A protein and the small-molecule ligand that binds it are described below.
Small molecule (SMILES): Nc1ncnc2c1ncn2[C@@H]1O[C@H](CO[P](=O)(O)O[P](=O)(O)NP(=O)(O)O)[C@@H](O)[C@H]1O

Sequence of chain 1.A:
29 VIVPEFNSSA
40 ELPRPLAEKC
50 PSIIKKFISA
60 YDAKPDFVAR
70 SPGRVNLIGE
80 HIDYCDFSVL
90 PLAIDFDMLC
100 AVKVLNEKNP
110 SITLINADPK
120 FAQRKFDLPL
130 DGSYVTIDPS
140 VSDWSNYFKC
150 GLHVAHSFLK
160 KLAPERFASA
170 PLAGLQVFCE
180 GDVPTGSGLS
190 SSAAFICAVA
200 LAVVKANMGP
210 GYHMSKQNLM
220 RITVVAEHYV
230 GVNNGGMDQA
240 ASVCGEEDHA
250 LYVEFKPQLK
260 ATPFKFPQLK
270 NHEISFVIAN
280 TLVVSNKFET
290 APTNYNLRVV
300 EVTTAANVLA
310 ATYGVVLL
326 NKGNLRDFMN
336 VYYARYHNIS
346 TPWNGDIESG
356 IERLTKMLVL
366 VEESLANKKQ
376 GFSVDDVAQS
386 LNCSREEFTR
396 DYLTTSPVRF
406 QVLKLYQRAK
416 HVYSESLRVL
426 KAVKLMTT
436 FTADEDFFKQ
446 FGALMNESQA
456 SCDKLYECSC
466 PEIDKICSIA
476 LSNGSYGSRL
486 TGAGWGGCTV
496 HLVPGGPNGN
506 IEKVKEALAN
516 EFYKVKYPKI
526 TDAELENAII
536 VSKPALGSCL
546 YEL

Binding-site contacts:
Ligand atom C2 contacts residue TRP143 of chain 1.A at 3.3 Å (hydrophobic).
Ligand atom N3B contacts residue SER191 of chain 1.A at 3.2 Å (h-bond).
Ligand atom O3G contacts residue SER190 of chain 1.A at 3.0 Å (h-bond).
Ligand atom O2G contacts residue SER186 of chain 1.A at 3.2 Å (h-bond).
Ligand atom O3' contacts residue ASN285 of chain 1.A at 3.3 Å (h-bond).
Ligand atom PA contacts residue GLY185 of chain 1.A at 3.5 Å.
Ligand atom O1G contacts residue SER189 of chain 1.A at 2.7 Å (h-bond).
Ligand atom O1B contacts residue LYS286 of chain 1.A at 2.8 Å (salt-bridge).
Ligand atom PG contacts residue SER189 of chain 1.A at 3.5 Å.
Ligand atom N3 contacts residue PHE194 of chain 1.A at 3.4 Å.
Ligand atom N1 contacts residue ASN115 of chain 1.A at 3.0 Å (h-bond).
Ligand atom N7 contacts residue SER190 of chain 1.A at 2.6 Å (h-bond).
Ligand atom O1G contacts residue GLY187 of chain 1.A at 3.1 Å.
Ligand atom O5' contacts residue SER191 of chain 1.A at 3.6 Å.
Ligand atom O2B contacts residue LYS286 of chain 1.A at 3.1 Å (salt-bridge).
Ligand atom O3G contacts residue GLY185 of chain 1.A at 3.6 Å (h-bond).
Ligand atom O1B contacts residue ASN285 of chain 1.A at 3.4 Å.
Ligand atom O2G contacts residue GLY187 of chain 1.A at 2.6 Å (h-bond).
Ligand atom N3 contacts residue TRP143 of chain 1.A at 3.5 Å.
Ligand atom C4' contacts residue TYR146 of chain 1.A at 3.4 Å (hydrophobic).
Ligand atom O2G contacts residue SER284 of chain 1.A at 3.3 Å (h-bond).
Ligand atom O2A contacts residue GLY185 of chain 1.A at 3.5 Å (h-bond).
Ligand atom O1G contacts residue LEU188 of chain 1.A at 3.3 Å (h-bond).
Ligand atom C8 contacts residue SER190 of chain 1.A at 3.3 Å.
Ligand atom O4' contacts residue TYR146 of chain 1.A at 3.4 Å.
Ligand atom C6 contacts residue MET97 of chain 1.A at 3.6 Å (hydrophobic).
Ligand atom O2' contacts residue TRP143 of chain 1.A at 3.4 Å.
Ligand atom O2G contacts residue GLY185 of chain 1.A at 3.2 Å.
Ligand atom O1B contacts residue SER284 of chain 1.A at 3.1 Å (h-bond).
Ligand atom C2 contacts residue ASN115 of chain 1.A at 3.2 Å.
Ligand atom N7 contacts residue THR184 of chain 1.A at 3.3 Å.
Ligand atom PG contacts residue GLY187 of chain 1.A at 3.4 Å.
Ligand atom O3G contacts residue SER189 of chain 1.A at 3.3 Å (h-bond).
Ligand atom O2G contacts residue MG1 of chain 1.D at 2.9 Å.
Ligand atom O3A contacts residue ASN285 of chain 1.A at 3.5 Å (h-bond).
Ligand atom O1A contacts residue GLY185 of chain 1.A at 2.6 Å (h-bond).
Ligand atom N6 contacts residue MET97 of chain 1.A at 3.4 Å.
Ligand atom O1B contacts residue MG1 of chain 1.D at 2.9 Å.
Ligand atom O2A contacts residue ASN285 of chain 1.A at 3.4 Å (h-bond).
Ligand atom O1A contacts residue THR184 of chain 1.A at 3.4 Å.